Sequence of chain 1.D:
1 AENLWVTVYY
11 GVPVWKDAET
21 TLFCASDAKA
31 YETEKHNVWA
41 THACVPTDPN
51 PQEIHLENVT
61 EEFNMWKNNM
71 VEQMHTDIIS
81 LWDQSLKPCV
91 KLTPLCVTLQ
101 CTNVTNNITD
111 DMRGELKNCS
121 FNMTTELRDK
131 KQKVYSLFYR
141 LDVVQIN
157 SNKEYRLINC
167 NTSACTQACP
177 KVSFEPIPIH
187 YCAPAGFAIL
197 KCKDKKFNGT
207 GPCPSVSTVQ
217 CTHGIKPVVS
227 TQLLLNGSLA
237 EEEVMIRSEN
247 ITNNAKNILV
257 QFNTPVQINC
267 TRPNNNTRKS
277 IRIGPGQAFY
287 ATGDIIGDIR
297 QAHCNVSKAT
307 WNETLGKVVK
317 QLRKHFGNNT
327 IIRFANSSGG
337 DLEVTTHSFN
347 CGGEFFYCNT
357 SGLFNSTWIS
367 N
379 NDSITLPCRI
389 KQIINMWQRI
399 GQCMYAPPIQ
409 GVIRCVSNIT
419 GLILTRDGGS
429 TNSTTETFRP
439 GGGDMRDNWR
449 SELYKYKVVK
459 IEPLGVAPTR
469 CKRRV

Binding-site contacts:
Ligand atom O5 contacts residue ASN103 of chain 1.D at 2.4 Å (h-bond).
Ligand atom C4 contacts residue ARG113 of chain 1.D at 3.5 Å.
Ligand atom C5 contacts residue ASN103 of chain 1.D at 3.7 Å.
Ligand atom C5 contacts residue LYS117 of chain 1.D at 3.9 Å.
Ligand atom O5 contacts residue ARG113 of chain 1.D at 4.2 Å.
Ligand atom C3 contacts residue ARG113 of chain 1.D at 3.8 Å.
Ligand atom C1 contacts residue ASN103 of chain 1.D at 1.4 Å.
Ligand atom C6 contacts residue LYS117 of chain 1.D at 3.4 Å.
Ligand atom O7 contacts residue ASN103 of chain 1.D at 3.0 Å (h-bond).
Ligand atom C7 contacts residue ASN103 of chain 1.D at 3.0 Å.
Ligand atom O3 contacts residue ARG113 of chain 1.D at 3.5 Å (salt-bridge).
Ligand atom N2 contacts residue ASN103 of chain 1.D at 3.0 Å (h-bond).
Ligand atom C1 contacts residue LYS117 of chain 1.D at 4.2 Å.
Ligand atom O4 contacts residue ARG113 of chain 1.D at 4.3 Å.
Ligand atom O5 contacts residue LYS117 of chain 1.D at 3.4 Å (salt-bridge).
Ligand atom C6 contacts residue ARG140 of chain 1.D at 3.4 Å.
Ligand atom O5 contacts residue ARG140 of chain 1.D at 4.0 Å.
Ligand atom C4 contacts residue ASN103 of chain 1.D at 4.2 Å.
Ligand atom C2 contacts residue ARG113 of chain 1.D at 3.4 Å.
Ligand atom C5 contacts residue ARG113 of chain 1.D at 4.4 Å.
Ligand atom O6 contacts residue ARG140 of chain 1.D at 3.6 Å.
Ligand atom C1 contacts residue ARG113 of chain 1.D at 4.0 Å.
Ligand atom C3 contacts residue ASN103 of chain 1.D at 3.9 Å.
Ligand atom C8 contacts residue ASN103 of chain 1.D at 3.7 Å.
Ligand atom C6 contacts residue TYR161 of chain 1.D at 4.1 Å (hydrophobic).
Ligand atom N2 contacts residue ARG113 of chain 1.D at 4.0 Å.
Ligand atom C2 contacts residue ASN103 of chain 1.D at 2.5 Å.

This protein binds this small molecule.
Small molecule (SMILES): CC(=O)N[C@@H]1[C@@H](O)[C@H](O)[C@@H](CO)O[C@H]1O